Binding-site contacts:
Ligand atom N contacts residue GLU180 of chain 1.C at 3.3 Å (salt-bridge).
Ligand atom CA contacts residue PHE225 of chain 1.C at 4.4 Å (hydrophobic).
Ligand atom CD2 contacts residue TYR87 of chain 1.B at 3.9 Å (hydrophobic).
Ligand atom CG contacts residue PHE225 of chain 1.C at 3.9 Å (hydrophobic).
Ligand atom CA contacts residue TYR182 of chain 1.C at 4.1 Å (hydrophobic).
Ligand atom N contacts residue TYR182 of chain 1.C at 3.7 Å.
Ligand atom NE2 contacts residue GLN89 of chain 1.B at 3.4 Å (h-bond).
Ligand atom CE1 contacts residue GLN89 of chain 1.B at 3.2 Å.
Ligand atom CD2 contacts residue ASP68 of chain 1.B at 3.2 Å.
Ligand atom CB contacts residue TYR122 of chain 1.C at 4.3 Å (hydrophobic).
Ligand atom CB contacts residue TYR87 of chain 1.B at 3.7 Å (hydrophobic).
Ligand atom NE2 contacts residue PHE225 of chain 1.C at 4.2 Å.
Ligand atom CD2 contacts residue GLN89 of chain 1.B at 3.9 Å.
Ligand atom CB contacts residue PHE225 of chain 1.C at 4.2 Å (hydrophobic).
Ligand atom CD2 contacts residue PHE225 of chain 1.C at 4.0 Å (hydrophobic).
Ligand atom CA contacts residue TYR230 of chain 1.C at 4.1 Å (hydrophobic).
Ligand atom CA contacts residue THR227 of chain 1.C at 4.5 Å.
Ligand atom N contacts residue TYR87 of chain 1.B at 4.3 Å.
Ligand atom CE1 contacts residue THR227 of chain 1.C at 3.6 Å.
Ligand atom CA contacts residue GLU180 of chain 1.C at 4.2 Å.
Ligand atom ND1 contacts residue PHE225 of chain 1.C at 3.6 Å.
Ligand atom NE2 contacts residue ASP68 of chain 1.B at 3.6 Å.
Ligand atom ND1 contacts residue GLN89 of chain 1.B at 3.7 Å.
Ligand atom CG contacts residue GLN89 of chain 1.B at 4.1 Å.
Ligand atom CG contacts residue THR227 of chain 1.C at 4.5 Å.
Ligand atom ND1 contacts residue THR227 of chain 1.C at 3.2 Å (h-bond).
Ligand atom N contacts residue TYR122 of chain 1.C at 3.1 Å (h-bond).
Ligand atom CE1 contacts residue ALA226 of chain 1.C at 4.4 Å (hydrophobic).
Ligand atom CE1 contacts residue PHE225 of chain 1.C at 3.8 Å (hydrophobic).
Ligand atom CA contacts residue TYR122 of chain 1.C at 4.3 Å (hydrophobic).
Ligand atom CG contacts residue TYR87 of chain 1.B at 4.2 Å (hydrophobic).
Ligand atom CG contacts residue ASP68 of chain 1.B at 4.4 Å.
Ligand atom N contacts residue SER181 of chain 1.C at 3.9 Å.

Sequence of chain 1.C:
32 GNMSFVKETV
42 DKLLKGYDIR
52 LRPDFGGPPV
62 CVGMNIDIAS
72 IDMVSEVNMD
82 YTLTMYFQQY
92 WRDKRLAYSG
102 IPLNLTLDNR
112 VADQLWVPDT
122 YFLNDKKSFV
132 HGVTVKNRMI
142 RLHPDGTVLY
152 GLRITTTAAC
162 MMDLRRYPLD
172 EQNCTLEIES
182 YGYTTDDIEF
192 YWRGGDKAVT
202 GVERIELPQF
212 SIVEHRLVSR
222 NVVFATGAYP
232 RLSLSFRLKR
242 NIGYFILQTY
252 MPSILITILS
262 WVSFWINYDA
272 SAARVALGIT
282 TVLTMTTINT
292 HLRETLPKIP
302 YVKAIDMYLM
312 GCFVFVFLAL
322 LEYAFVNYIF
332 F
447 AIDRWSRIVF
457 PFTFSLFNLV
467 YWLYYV

A small-molecule ligand and the protein it binds are described below.
Small molecule (SMILES): NCCc1c[nH]cn1

Sequence of chain 1.B:
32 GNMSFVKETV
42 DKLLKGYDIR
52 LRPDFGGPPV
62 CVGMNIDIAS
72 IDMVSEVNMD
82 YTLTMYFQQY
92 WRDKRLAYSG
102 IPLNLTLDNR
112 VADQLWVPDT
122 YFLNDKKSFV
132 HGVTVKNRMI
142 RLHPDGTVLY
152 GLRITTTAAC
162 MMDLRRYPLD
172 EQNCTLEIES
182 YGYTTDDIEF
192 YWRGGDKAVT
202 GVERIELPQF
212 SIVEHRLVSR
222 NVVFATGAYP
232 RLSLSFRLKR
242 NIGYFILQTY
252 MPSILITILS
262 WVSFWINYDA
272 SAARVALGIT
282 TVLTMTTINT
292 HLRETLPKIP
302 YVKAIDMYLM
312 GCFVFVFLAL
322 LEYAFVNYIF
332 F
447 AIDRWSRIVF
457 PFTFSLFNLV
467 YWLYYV